A protein and the small-molecule ligand that binds it are described below.
Small molecule (SMILES): CCCOc1ccc(C(=O)NS(=O)(=O)c2ccccc2)cc1CNC(=O)c1ccc(-c2ncccn2)cc1

Binding-site contacts:
Ligand atom C16 contacts residue ILE151 of chain 1.B at 3.8 Å (hydrophobic).
Ligand atom C54 contacts residue MET174 of chain 1.B at 3.5 Å (hydrophobic).
Ligand atom C27 contacts residue HIS76 of chain 1.B at 3.2 Å.
Ligand atom C14 contacts residue ARG98 of chain 1.B at 3.4 Å.
Ligand atom C7 contacts residue CYS95 of chain 1.B at 3.6 Å (hydrophobic).
Ligand atom C22 contacts residue HIS76 of chain 1.B at 3.6 Å.
Ligand atom N24 contacts residue MET158 of chain 1.B at 3.8 Å.
Ligand atom C15 contacts residue MET174 of chain 1.B at 3.8 Å (hydrophobic).
Ligand atom C51 contacts residue PHE173 of chain 1.B at 3.4 Å (hydrophobic).
Ligand atom O1 contacts residue HIS259 of chain 1.B at 3.4 Å.
Ligand atom N4 contacts residue CYS95 of chain 1.B at 3.1 Å.
Ligand atom O1 contacts residue PHE173 of chain 1.B at 3.5 Å.
Ligand atom C11 contacts residue ILE136 of chain 1.B at 3.6 Å (hydrophobic).
Ligand atom C52 contacts residue PHE173 of chain 1.B at 3.8 Å (hydrophobic).
Ligand atom C18 contacts residue CYS95 of chain 1.B at 3.4 Å (hydrophobic).
Ligand atom O3 contacts residue ARG98 of chain 1.B at 3.5 Å.
Ligand atom N28 contacts residue HIS76 of chain 1.B at 3.2 Å (h-bond).
Ligand atom C21 contacts residue HIS76 of chain 1.B at 3.3 Å.
Ligand atom C27 contacts residue PHE74 of chain 1.B at 3.8 Å (hydrophobic).
Ligand atom C22 contacts residue GLY94 of chain 1.B at 3.8 Å.
Ligand atom C18 contacts residue ILE151 of chain 1.B at 3.8 Å (hydrophobic).
Ligand atom O2 contacts residue PHE92 of chain 1.B at 3.7 Å.
Ligand atom C12 contacts residue ARG98 of chain 1.B at 3.4 Å.
Ligand atom C52 contacts residue PHE92 of chain 1.B at 3.7 Å (hydrophobic).
Ligand atom C10 contacts residue SER99 of chain 1.B at 3.3 Å.
Ligand atom C15 contacts residue LEU140 of chain 1.B at 3.7 Å (hydrophobic).
Ligand atom C25 contacts residue LEU65 of chain 1.B at 3.8 Å (hydrophobic).
Ligand atom C17 contacts residue ILE151 of chain 1.B at 3.8 Å (hydrophobic).
Ligand atom C5 contacts residue CYS95 of chain 1.B at 3.7 Å (hydrophobic).
Ligand atom C55 contacts residue MET174 of chain 1.B at 3.3 Å (hydrophobic).
Ligand atom C10 contacts residue ILE136 of chain 1.B at 3.5 Å (hydrophobic).
Ligand atom C51 contacts residue PHE92 of chain 1.B at 3.2 Å (hydrophobic).
Ligand atom N99 contacts residue CYS95 of chain 1.B at 3.5 Å (h-bond).
Ligand atom C11 contacts residue SER99 of chain 1.B at 3.0 Å.
Ligand atom O2 contacts residue HIS259 of chain 1.B at 3.6 Å.
Ligand atom O91 contacts residue TYR137 of chain 1.B at 2.9 Å (h-bond).
Ligand atom C7 contacts residue MET174 of chain 1.B at 3.6 Å (hydrophobic).
Ligand atom C27 contacts residue ARG90 of chain 1.B at 3.6 Å.
Ligand atom C55 contacts residue CYS95 of chain 1.B at 3.5 Å (hydrophobic).
Ligand atom C25 contacts residue ILE91 of chain 1.B at 3.7 Å (hydrophobic).

Sequence of chain 1.B:
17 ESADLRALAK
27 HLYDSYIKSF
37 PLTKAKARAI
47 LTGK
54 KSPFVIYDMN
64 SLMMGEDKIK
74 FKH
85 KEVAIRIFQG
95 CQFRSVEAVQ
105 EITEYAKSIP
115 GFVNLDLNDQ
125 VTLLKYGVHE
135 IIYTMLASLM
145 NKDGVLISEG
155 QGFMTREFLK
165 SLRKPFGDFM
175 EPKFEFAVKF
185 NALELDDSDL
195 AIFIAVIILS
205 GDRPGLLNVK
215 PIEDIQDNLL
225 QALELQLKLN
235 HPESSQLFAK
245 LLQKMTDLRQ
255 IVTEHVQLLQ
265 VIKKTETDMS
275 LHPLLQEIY